Sequence of chain 1.A:
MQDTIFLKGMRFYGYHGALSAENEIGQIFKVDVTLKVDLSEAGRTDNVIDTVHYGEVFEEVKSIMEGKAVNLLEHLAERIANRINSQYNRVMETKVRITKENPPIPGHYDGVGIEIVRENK

Sequence of chain 4.A:
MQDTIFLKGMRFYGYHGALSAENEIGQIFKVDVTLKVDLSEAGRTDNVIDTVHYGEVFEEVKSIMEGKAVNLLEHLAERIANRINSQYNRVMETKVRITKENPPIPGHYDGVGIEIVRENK

Binding-site contacts:
Ligand atom C35 contacts residue TYR15 of chain 7.A at 3.5 Å (hydrophobic).
Ligand atom C10 contacts residue TYR54 of chain 4.A at 3.4 Å (hydrophobic).
Ligand atom C35 contacts residue PRO106 of chain 1.A at 2.8 Å (hydrophobic).
Ligand atom C18 contacts residue PRO104 of chain 1.A at 3.6 Å (hydrophobic).
Ligand atom C2 contacts residue TYR54 of chain 4.A at 3.5 Å (hydrophobic).
Ligand atom C24 contacts residue HIS53 of chain 4.A at 3.5 Å.
Ligand atom N7 contacts residue TYR54 of chain 4.A at 2.9 Å (h-bond).
Ligand atom N7 contacts residue LYS100 of chain 1.A at 3.7 Å.
Ligand atom C4 contacts residue LEU72 of chain 1.A at 3.6 Å (hydrophobic).
Ligand atom O5 contacts residue LEU73 of chain 1.A at 3.1 Å (h-bond).
Ligand atom C21 contacts residue PRO104 of chain 1.A at 3.1 Å (hydrophobic).
Ligand atom N11 contacts residue TYR54 of chain 4.A at 3.6 Å.
Ligand atom O5 contacts residue GLU74 of chain 1.A at 4.0 Å.
Ligand atom C4 contacts residue TYR54 of chain 4.A at 3.2 Å (hydrophobic).
Ligand atom O5 contacts residue LEU72 of chain 1.A at 3.3 Å.
Ligand atom N3 contacts residue LEU72 of chain 1.A at 3.8 Å.
Ligand atom N1 contacts residue VAL52 of chain 4.A at 2.6 Å (h-bond).
Ligand atom N20 contacts residue PRO104 of chain 1.A at 3.6 Å (h-bond).
Ligand atom O5 contacts residue ASN71 of chain 1.A at 3.5 Å (h-bond).
Ligand atom N1 contacts residue GLU74 of chain 1.A at 3.1 Å (salt-bridge).
Ligand atom N11 contacts residue HIS53 of chain 4.A at 3.8 Å.
Ligand atom S28 contacts residue PRO106 of chain 1.A at 2.9 Å.
Ligand atom O19 contacts residue PRO104 of chain 1.A at 3.2 Å (h-bond).
Ligand atom C6 contacts residue TYR54 of chain 4.A at 2.9 Å (hydrophobic).
Ligand atom N3 contacts residue TYR54 of chain 4.A at 3.4 Å.
Ligand atom N9 contacts residue HIS53 of chain 4.A at 4.0 Å.
Ligand atom O5 contacts residue TYR54 of chain 4.A at 3.4 Å (h-bond).
Ligand atom C23 contacts residue HIS53 of chain 4.A at 3.3 Å.
Ligand atom N8 contacts residue TYR54 of chain 4.A at 3.7 Å.
Ligand atom N3 contacts residue GLU74 of chain 1.A at 3.4 Å (salt-bridge).
Ligand atom C2 contacts residue GLU74 of chain 1.A at 4.0 Å.
Ligand atom C29 contacts residue PRO106 of chain 1.A at 3.6 Å (hydrophobic).
Ligand atom N9 contacts residue TYR54 of chain 4.A at 3.6 Å.
Ligand atom C34 contacts residue PRO106 of chain 1.A at 3.4 Å (hydrophobic).
Ligand atom N1 contacts residue THR51 of chain 4.A at 3.2 Å.
Ligand atom N7 contacts residue ALA18 of chain 1.A at 3.9 Å.
Ligand atom O19 contacts residue ILE105 of chain 1.A at 3.2 Å.
Ligand atom C2 contacts residue VAL52 of chain 4.A at 3.9 Å (hydrophobic).
Ligand atom C17 contacts residue TYR54 of chain 4.A at 4.0 Å (hydrophobic).
Ligand atom C13 contacts residue ALA18 of chain 1.A at 3.4 Å (hydrophobic).

The small molecule below binds the protein below.
Small molecule (SMILES): Nc1nc(O)c2nn(-c3cccc(C(=O)NCc4ccccc4Sc4ccccc4CO)c3)nc2n1

Sequence of chain 7.A:
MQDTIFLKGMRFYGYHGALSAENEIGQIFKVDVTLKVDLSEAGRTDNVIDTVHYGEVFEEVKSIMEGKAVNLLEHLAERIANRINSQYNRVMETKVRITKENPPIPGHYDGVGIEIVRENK